This protein binds this small molecule.
Small molecule (SMILES): Nc1ncnc2c1ncn2[C@@H]1O[C@H](COP(=O)(O)O)[C@@H](OP(=O)(O)O)[C@H]1O

Binding-site contacts:
Ligand atom O5P contacts residue LYS385 of chain 1.E at 3.3 Å (salt-bridge).
Ligand atom O1P contacts residue THR592 of chain 1.E at 2.7 Å (h-bond).
Ligand atom C5' contacts residue ARG590 of chain 1.E at 3.5 Å.
Ligand atom O1P contacts residue SER474 of chain 1.E at 2.6 Å (h-bond).
Ligand atom N7 contacts residue SER587 of chain 1.E at 3.5 Å (h-bond).
Ligand atom O5' contacts residue LYS385 of chain 1.E at 3.2 Å.
Ligand atom C8 contacts residue SER390 of chain 1.E at 3.1 Å.
Ligand atom O4P contacts residue SER388 of chain 1.E at 3.3 Å (h-bond).
Ligand atom N6 contacts residue SER587 of chain 1.E at 3.0 Å (h-bond).
Ligand atom O4' contacts residue ALA387 of chain 1.E at 3.2 Å (h-bond).
Ligand atom O4P contacts residue ALA387 of chain 1.E at 3.7 Å.
Ligand atom O2P contacts residue THR592 of chain 1.E at 3.1 Å (h-bond).
Ligand atom O5P contacts residue SER388 of chain 1.E at 2.6 Å (h-bond).
Ligand atom O5' contacts residue ALA387 of chain 1.E at 3.1 Å (h-bond).
Ligand atom P2 contacts residue ALA387 of chain 1.E at 3.7 Å.
Ligand atom C5 contacts residue ALA387 of chain 1.E at 3.5 Å (hydrophobic).
Ligand atom N6 contacts residue HIS588 of chain 1.E at 3.6 Å.
Ligand atom O3P contacts residue ARG466 of chain 1.E at 3.1 Å (salt-bridge).
Ligand atom N3 contacts residue THR556 of chain 1.E at 3.5 Å.
Ligand atom O4P contacts residue THR389 of chain 1.E at 2.9 Å (h-bond).
Ligand atom P2 contacts residue SER388 of chain 1.E at 3.6 Å.
Ligand atom O3' contacts residue ARG466 of chain 1.E at 3.4 Å (salt-bridge).
Ligand atom C4 contacts residue ALA387 of chain 1.E at 3.4 Å (hydrophobic).
Ligand atom O5P contacts residue ALA387 of chain 1.E at 3.4 Å (h-bond).
Ligand atom P2 contacts residue LYS385 of chain 1.E at 3.7 Å.
Ligand atom C6 contacts residue HIS588 of chain 1.E at 3.6 Å.
Ligand atom O5P contacts residue THR386 of chain 1.E at 3.1 Å (h-bond).
Ligand atom O6P contacts residue LYS385 of chain 1.E at 3.4 Å (salt-bridge).
Ligand atom P1 contacts residue SER474 of chain 1.E at 3.6 Å.
Ligand atom O6P contacts residue ARG590 of chain 1.E at 3.1 Å.
Ligand atom C2 contacts residue THR556 of chain 1.E at 3.6 Å.
Ligand atom N9 contacts residue ALA387 of chain 1.E at 3.6 Å.
Ligand atom O2P contacts residue LYS591 of chain 1.E at 3.6 Å.
Ligand atom N7 contacts residue HIS588 of chain 1.E at 3.5 Å.
Ligand atom C8 contacts residue LEU589 of chain 1.E at 3.2 Å (hydrophobic).
Ligand atom C2' contacts residue ARG590 of chain 1.E at 3.7 Å.
Ligand atom O5' contacts residue THR386 of chain 1.E at 3.3 Å (h-bond).
Ligand atom N7 contacts residue SER390 of chain 1.E at 2.8 Å (h-bond).
Ligand atom N6 contacts residue TYR581 of chain 1.E at 3.0 Å (h-bond).
Ligand atom C3' contacts residue ARG590 of chain 1.E at 3.4 Å.

Sequence of chain 1.E:
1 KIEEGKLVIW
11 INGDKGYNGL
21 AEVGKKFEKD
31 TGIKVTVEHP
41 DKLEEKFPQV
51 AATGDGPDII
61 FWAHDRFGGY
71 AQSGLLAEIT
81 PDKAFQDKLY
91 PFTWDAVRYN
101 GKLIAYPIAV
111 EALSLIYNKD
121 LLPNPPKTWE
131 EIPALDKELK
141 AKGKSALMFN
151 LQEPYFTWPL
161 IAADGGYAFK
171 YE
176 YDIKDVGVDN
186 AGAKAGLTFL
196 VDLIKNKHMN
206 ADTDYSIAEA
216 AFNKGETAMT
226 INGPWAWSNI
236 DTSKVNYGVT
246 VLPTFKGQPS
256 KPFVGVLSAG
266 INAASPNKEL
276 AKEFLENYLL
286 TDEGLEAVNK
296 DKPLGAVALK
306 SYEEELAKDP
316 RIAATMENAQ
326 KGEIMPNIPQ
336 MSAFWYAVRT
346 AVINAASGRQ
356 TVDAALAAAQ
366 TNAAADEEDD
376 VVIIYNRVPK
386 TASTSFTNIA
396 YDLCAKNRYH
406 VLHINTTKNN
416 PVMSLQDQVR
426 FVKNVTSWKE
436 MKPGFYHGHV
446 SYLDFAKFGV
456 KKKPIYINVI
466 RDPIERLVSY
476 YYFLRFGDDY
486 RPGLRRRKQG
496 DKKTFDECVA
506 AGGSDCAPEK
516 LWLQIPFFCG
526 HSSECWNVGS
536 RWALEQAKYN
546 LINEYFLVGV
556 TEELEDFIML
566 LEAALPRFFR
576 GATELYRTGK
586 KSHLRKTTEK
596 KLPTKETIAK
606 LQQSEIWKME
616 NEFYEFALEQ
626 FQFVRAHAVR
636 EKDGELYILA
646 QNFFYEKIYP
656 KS